Binding-site contacts:
Ligand atom C3 contacts residue PHE188 of chain 1.A at 3.4 Å (hydrophobic).
Ligand atom O3A contacts residue ARG75 of chain 1.A at 3.0 Å (salt-bridge).
Ligand atom C4 contacts residue LEU22 of chain 1.A at 3.5 Å (hydrophobic).
Ligand atom O1A contacts residue GST1 of chain 1.J at 3.2 Å (h-bond).
Ligand atom O2B contacts residue ARG184 of chain 1.A at 3.9 Å.
Ligand atom O1A contacts residue MG1 of chain 1.I at 2.1 Å.
Ligand atom C2 contacts residue PRO23 of chain 1.A at 4.2 Å (hydrophobic).
Ligand atom O1A contacts residue ASP24 of chain 1.A at 3.2 Å (salt-bridge).
Ligand atom O3A contacts residue ASN72 of chain 1.A at 3.8 Å.
Ligand atom O1 contacts residue ARG75 of chain 1.A at 3.8 Å.
Ligand atom C1 contacts residue PHE188 of chain 1.A at 3.5 Å (hydrophobic).
Ligand atom C4 contacts residue ASP24 of chain 1.A at 4.2 Å.
Ligand atom C5 contacts residue VAL67 of chain 1.A at 4.1 Å (hydrophobic).
Ligand atom O1A contacts residue ARG75 of chain 1.A at 4.2 Å.
Ligand atom C5 contacts residue GST1 of chain 1.J at 3.9 Å.
Ligand atom C4 contacts residue THR66 of chain 1.A at 4.2 Å.
Ligand atom O2A contacts residue ARG178 of chain 1.A at 3.9 Å.
Ligand atom O1B contacts residue ARG27 of chain 1.A at 4.1 Å.
Ligand atom C1 contacts residue GST1 of chain 1.J at 3.8 Å.
Ligand atom PA contacts residue MG1 of chain 1.I at 3.5 Å.
Ligand atom C5 contacts residue ASN72 of chain 1.A at 4.2 Å.
Ligand atom C4 contacts residue PHE188 of chain 1.A at 3.9 Å (hydrophobic).
Ligand atom C5 contacts residue PRO23 of chain 1.A at 3.4 Å (hydrophobic).
Ligand atom PB contacts residue ARG75 of chain 1.A at 4.1 Å.
Ligand atom O3A contacts residue GST1 of chain 1.J at 4.2 Å.
Ligand atom C3 contacts residue PRO23 of chain 1.A at 3.3 Å (hydrophobic).
Ligand atom O1 contacts residue ASN72 of chain 1.A at 3.5 Å (h-bond).
Ligand atom O1B contacts residue ARG75 of chain 1.A at 4.1 Å.
Ligand atom PA contacts residue GST1 of chain 1.J at 4.0 Å.
Ligand atom C2 contacts residue PHE188 of chain 1.A at 3.2 Å (hydrophobic).
Ligand atom O1 contacts residue MG1 of chain 1.I at 4.0 Å.
Ligand atom O2A contacts residue SER186 of chain 1.A at 4.2 Å.
Ligand atom O1 contacts residue GST1 of chain 1.J at 3.4 Å.
Ligand atom C5 contacts residue PHE188 of chain 1.A at 3.5 Å (hydrophobic).
Ligand atom C3 contacts residue GST1 of chain 1.J at 4.0 Å.
Ligand atom C2 contacts residue GST1 of chain 1.J at 3.9 Å.
Ligand atom PA contacts residue ARG75 of chain 1.A at 3.9 Å.
Ligand atom C4 contacts residue PRO23 of chain 1.A at 3.0 Å (hydrophobic).
Ligand atom C1 contacts residue ASN72 of chain 1.A at 3.3 Å.
Ligand atom C5 contacts residue THR66 of chain 1.A at 3.8 Å.

A small-molecule ligand and the protein it binds are described below.
Small molecule (SMILES): CC(C)=CCO[P](=O)(O)OP(=O)(O)O

Sequence of chain 1.A:
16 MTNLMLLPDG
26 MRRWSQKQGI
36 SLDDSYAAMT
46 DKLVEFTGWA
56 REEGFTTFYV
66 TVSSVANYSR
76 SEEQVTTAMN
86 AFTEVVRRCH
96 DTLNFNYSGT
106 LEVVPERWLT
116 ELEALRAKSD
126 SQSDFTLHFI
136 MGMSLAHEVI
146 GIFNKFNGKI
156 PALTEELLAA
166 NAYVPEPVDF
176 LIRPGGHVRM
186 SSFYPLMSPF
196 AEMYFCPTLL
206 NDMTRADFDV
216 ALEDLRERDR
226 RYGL